Binding-site contacts:
Ligand atom C3 contacts residue ARG224 of chain 2.A at 3.5 Å.
Ligand atom C15 contacts residue TRP117 of chain 2.A at 4.2 Å (hydrophobic).
Ligand atom C2 contacts residue ARG224 of chain 2.A at 3.8 Å.
Ligand atom O1S contacts residue ASP228 of chain 2.A at 3.6 Å.
Ligand atom O1S contacts residue ARG98 of chain 2.A at 3.6 Å.
Ligand atom C2 contacts residue ARG98 of chain 2.A at 3.4 Å.
Ligand atom C1 contacts residue ARG98 of chain 2.A at 3.2 Å.
Ligand atom O3S contacts residue THR226 of chain 2.A at 4.0 Å.
Ligand atom S1 contacts residue ARG98 of chain 2.A at 4.4 Å.
Ligand atom C16 contacts residue TRP117 of chain 2.A at 3.7 Å (hydrophobic).
Ligand atom N1 contacts residue ARG98 of chain 2.A at 4.3 Å.
Ligand atom C14 contacts residue ARG224 of chain 2.A at 4.5 Å.
Ligand atom C1 contacts residue ARG224 of chain 2.A at 3.8 Å.
Ligand atom C3 contacts residue ARG98 of chain 2.A at 3.2 Å.
Ligand atom N1 contacts residue ARG224 of chain 2.A at 4.2 Å.
Ligand atom C16 contacts residue ARG224 of chain 2.A at 4.0 Å.
Ligand atom N1 contacts residue TRP117 of chain 2.A at 4.1 Å.
Ligand atom C13 contacts residue ARG224 of chain 2.A at 4.1 Å.
Ligand atom C15 contacts residue ARG224 of chain 2.A at 3.3 Å.
Ligand atom C3 contacts residue TRP117 of chain 2.A at 3.5 Å (hydrophobic).
Ligand atom O1S contacts residue THR226 of chain 2.A at 4.3 Å.

Sequence of chain 2.A:
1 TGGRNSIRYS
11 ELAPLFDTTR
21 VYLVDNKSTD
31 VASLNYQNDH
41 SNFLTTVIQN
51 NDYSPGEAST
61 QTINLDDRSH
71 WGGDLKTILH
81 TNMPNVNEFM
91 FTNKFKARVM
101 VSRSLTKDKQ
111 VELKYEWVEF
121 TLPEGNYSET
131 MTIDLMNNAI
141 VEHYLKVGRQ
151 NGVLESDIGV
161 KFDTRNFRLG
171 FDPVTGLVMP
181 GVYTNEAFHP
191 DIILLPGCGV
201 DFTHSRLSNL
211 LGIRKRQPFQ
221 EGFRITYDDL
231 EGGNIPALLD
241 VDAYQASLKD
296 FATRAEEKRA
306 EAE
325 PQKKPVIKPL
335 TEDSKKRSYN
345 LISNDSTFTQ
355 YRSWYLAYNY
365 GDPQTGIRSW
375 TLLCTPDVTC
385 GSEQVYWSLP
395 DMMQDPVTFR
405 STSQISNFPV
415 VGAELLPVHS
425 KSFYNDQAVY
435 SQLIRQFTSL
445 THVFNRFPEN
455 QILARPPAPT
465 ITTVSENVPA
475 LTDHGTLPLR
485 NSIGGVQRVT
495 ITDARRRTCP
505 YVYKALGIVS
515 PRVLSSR

The small molecule below binds the protein below.
Small molecule (SMILES): CCCCCCCCCCCC[N+](C)(C)CCCS(=O)(=O)O